Binding-site contacts:
Ligand atom CB contacts residue GLY495 of chain 6.PA at 3.9 Å.
Ligand atom O contacts residue PRO438 of chain 6.PA at 4.0 Å.
Ligand atom CA contacts residue ARG442 of chain 6.PA at 3.6 Å.
Ligand atom CG contacts residue GLY495 of chain 6.PA at 4.4 Å.
Ligand atom CB contacts residue PHE496 of chain 6.PA at 3.9 Å (hydrophobic).
Ligand atom CE2 contacts residue PRO438 of chain 6.PA at 3.7 Å (hydrophobic).
Ligand atom CE1 contacts residue PHE496 of chain 6.PA at 3.6 Å (hydrophobic).
Ligand atom CD2 contacts residue ARG442 of chain 6.PA at 3.5 Å.
Ligand atom CZ contacts residue PRO438 of chain 6.PA at 3.4 Å (hydrophobic).
Ligand atom CG contacts residue ASN492 of chain 6.PA at 4.3 Å.
Ligand atom C contacts residue ARG442 of chain 6.PA at 4.4 Å.
Ligand atom O contacts residue ASN492 of chain 6.PA at 4.2 Å.
Ligand atom N contacts residue SER491 of chain 6.PA at 4.1 Å.
Ligand atom O contacts residue ARG442 of chain 6.PA at 4.3 Å.
Ligand atom CB contacts residue ASN492 of chain 6.PA at 3.8 Å.
Ligand atom CG contacts residue PHE496 of chain 6.PA at 4.0 Å (hydrophobic).
Ligand atom N contacts residue ASN492 of chain 6.PA at 3.3 Å (h-bond).
Ligand atom CD1 contacts residue PHE496 of chain 6.PA at 3.7 Å (hydrophobic).
Ligand atom CD1 contacts residue ILE434 of chain 6.PA at 4.1 Å (hydrophobic).
Ligand atom N contacts residue ARG442 of chain 6.PA at 4.2 Å.
Ligand atom CE2 contacts residue ARG442 of chain 6.PA at 3.6 Å.
Ligand atom CA contacts residue ASN492 of chain 6.PA at 3.3 Å.
Ligand atom C contacts residue ASN492 of chain 6.PA at 4.0 Å.
Ligand atom CD1 contacts residue PRO438 of chain 6.PA at 4.4 Å (hydrophobic).
Ligand atom CE1 contacts residue PRO438 of chain 6.PA at 3.8 Å (hydrophobic).
Ligand atom CD2 contacts residue PRO438 of chain 6.PA at 4.4 Å (hydrophobic).
Ligand atom CZ contacts residue PHE496 of chain 6.PA at 3.9 Å (hydrophobic).
Ligand atom CD1 contacts residue ASN492 of chain 6.PA at 3.9 Å.
Ligand atom CE1 contacts residue ILE434 of chain 6.PA at 3.9 Å (hydrophobic).

A protein and the small-molecule ligand that binds it are described below.
Small molecule (SMILES): N[C@@H](Cc1ccccc1)C(=O)NCC=O

Sequence of chain 6.PA:
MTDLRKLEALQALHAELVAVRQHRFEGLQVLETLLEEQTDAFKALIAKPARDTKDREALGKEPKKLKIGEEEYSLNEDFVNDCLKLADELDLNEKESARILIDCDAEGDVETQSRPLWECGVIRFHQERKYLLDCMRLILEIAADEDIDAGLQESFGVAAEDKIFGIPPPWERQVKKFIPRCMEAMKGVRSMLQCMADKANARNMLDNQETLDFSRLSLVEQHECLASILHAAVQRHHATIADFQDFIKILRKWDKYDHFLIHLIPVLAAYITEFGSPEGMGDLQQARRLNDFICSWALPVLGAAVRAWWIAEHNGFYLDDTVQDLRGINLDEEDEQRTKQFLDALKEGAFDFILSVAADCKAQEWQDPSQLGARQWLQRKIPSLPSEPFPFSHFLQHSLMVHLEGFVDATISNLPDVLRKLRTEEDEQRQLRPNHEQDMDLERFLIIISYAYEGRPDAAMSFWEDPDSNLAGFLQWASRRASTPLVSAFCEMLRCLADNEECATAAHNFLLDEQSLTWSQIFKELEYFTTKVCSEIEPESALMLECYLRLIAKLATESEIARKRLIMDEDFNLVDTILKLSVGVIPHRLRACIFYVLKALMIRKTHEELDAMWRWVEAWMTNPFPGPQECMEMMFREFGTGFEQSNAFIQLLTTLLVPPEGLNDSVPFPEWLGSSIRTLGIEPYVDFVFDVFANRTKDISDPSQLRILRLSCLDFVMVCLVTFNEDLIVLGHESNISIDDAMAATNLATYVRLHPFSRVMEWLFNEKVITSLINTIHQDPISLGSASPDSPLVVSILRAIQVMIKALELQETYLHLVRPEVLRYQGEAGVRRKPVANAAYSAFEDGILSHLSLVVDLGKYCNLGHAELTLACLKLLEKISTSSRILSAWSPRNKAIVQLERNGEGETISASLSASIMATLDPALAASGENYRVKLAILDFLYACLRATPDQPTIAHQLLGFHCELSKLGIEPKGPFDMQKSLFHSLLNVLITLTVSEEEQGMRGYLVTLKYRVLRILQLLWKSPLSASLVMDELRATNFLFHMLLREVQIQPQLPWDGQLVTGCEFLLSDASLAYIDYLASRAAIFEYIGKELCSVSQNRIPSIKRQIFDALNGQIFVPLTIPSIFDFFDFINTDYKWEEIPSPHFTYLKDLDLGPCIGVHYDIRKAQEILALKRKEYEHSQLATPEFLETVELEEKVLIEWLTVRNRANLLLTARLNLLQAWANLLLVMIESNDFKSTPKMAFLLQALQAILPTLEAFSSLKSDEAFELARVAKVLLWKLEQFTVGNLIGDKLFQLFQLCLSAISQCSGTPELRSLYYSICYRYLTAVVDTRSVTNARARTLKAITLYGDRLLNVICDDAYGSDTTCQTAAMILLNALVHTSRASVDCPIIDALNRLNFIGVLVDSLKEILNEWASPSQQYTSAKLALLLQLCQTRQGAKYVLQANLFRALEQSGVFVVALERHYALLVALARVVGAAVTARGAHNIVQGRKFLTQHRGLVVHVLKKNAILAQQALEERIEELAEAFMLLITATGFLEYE